Sequence of chain 1.H:
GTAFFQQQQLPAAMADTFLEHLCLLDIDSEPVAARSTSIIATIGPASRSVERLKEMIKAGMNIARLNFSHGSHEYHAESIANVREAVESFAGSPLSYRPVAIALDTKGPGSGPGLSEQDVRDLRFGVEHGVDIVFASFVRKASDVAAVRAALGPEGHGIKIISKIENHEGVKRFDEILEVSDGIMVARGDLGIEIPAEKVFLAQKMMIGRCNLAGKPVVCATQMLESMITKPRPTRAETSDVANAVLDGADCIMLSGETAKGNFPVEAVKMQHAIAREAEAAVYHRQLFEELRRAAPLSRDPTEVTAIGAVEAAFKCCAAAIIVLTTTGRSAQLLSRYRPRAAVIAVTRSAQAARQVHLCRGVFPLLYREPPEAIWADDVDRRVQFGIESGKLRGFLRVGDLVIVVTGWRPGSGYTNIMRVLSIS

Binding-site contacts:
Ligand atom C1 contacts residue THR244 of chain 1.H at 4.0 Å.
Ligand atom C2 contacts residue MG1 of chain 1.UA at 2.9 Å.
Ligand atom C1 contacts residue MG1 of chain 1.UA at 2.9 Å.
Ligand atom O3 contacts residue GLU188 of chain 1.H at 3.2 Å (salt-bridge).
Ligand atom O1 contacts residue THR244 of chain 1.H at 3.5 Å (h-bond).
Ligand atom O4 contacts residue ALA209 of chain 1.H at 3.8 Å.
Ligand atom O1 contacts residue MET207 of chain 1.H at 4.2 Å.
Ligand atom O2 contacts residue ARG210 of chain 1.H at 3.5 Å (salt-bridge).
Ligand atom C2 contacts residue ASP212 of chain 1.H at 3.8 Å.
Ligand atom O4 contacts residue GLY211 of chain 1.H at 3.7 Å.
Ligand atom O1 contacts residue MG1 of chain 1.UA at 4.1 Å.
Ligand atom O1 contacts residue LYS186 of chain 1.H at 3.8 Å.
Ligand atom O2 contacts residue THR244 of chain 1.H at 2.6 Å (h-bond).
Ligand atom C2 contacts residue GLY211 of chain 1.H at 3.7 Å.
Ligand atom O3 contacts residue ALA209 of chain 1.H at 4.2 Å.
Ligand atom C1 contacts residue GLU188 of chain 1.H at 3.9 Å.
Ligand atom O2 contacts residue MG1 of chain 1.UA at 4.2 Å.
Ligand atom C1 contacts residue ALA209 of chain 1.H at 3.8 Å (hydrophobic).
Ligand atom O2 contacts residue GLY211 of chain 1.H at 2.8 Å (h-bond).
Ligand atom O4 contacts residue MG1 of chain 1.UA at 2.2 Å.
Ligand atom O2 contacts residue ALA209 of chain 1.H at 3.3 Å.
Ligand atom C2 contacts residue THR244 of chain 1.H at 3.6 Å.
Ligand atom C2 contacts residue GLU188 of chain 1.H at 3.7 Å.
Ligand atom O3 contacts residue ASP212 of chain 1.H at 4.1 Å.
Ligand atom C1 contacts residue LYS186 of chain 1.H at 3.6 Å.
Ligand atom O1 contacts residue ALA209 of chain 1.H at 4.2 Å.
Ligand atom O3 contacts residue MG1 of chain 1.UA at 2.1 Å.
Ligand atom O4 contacts residue ASP212 of chain 1.H at 2.9 Å (salt-bridge).
Ligand atom O4 contacts residue GLU188 of chain 1.H at 3.0 Å (salt-bridge).
Ligand atom O2 contacts residue ASP212 of chain 1.H at 3.9 Å.
Ligand atom C2 contacts residue ALA209 of chain 1.H at 3.6 Å (hydrophobic).
Ligand atom O1 contacts residue MET276 of chain 1.H at 4.2 Å.
Ligand atom C2 contacts residue ARG210 of chain 1.H at 4.4 Å.
Ligand atom O3 contacts residue LYS186 of chain 1.H at 2.8 Å (salt-bridge).
Ligand atom O1 contacts residue ARG87 of chain 1.H at 4.0 Å.

A protein and the small-molecule ligand that binds it are described below.
Small molecule (SMILES): O=C([O-])C(=O)[O-]